Sequence of chain 1.A:
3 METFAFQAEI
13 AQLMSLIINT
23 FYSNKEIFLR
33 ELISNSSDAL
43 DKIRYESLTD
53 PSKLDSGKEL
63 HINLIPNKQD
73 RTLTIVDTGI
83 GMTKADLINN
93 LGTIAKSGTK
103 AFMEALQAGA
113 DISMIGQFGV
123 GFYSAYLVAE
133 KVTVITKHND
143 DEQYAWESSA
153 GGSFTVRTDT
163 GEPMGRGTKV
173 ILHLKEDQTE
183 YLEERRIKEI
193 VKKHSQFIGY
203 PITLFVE

This protein binds this small molecule.
Small molecule (SMILES): O=C1c2ccccc2-c2c1cccc2-c1nc2cnccc2[nH]1

Binding-site contacts:
Ligand atom C30 contacts residue LEU93 of chain 1.A at 3.9 Å (hydrophobic).
Ligand atom N23 contacts residue PHE8 of chain 1.A at 3.8 Å.
Ligand atom C15 contacts residue ALA97 of chain 1.A at 3.9 Å (hydrophobic).
Ligand atom O16 contacts residue PHE124 of chain 1.A at 3.4 Å.
Ligand atom C5 contacts residue LEU93 of chain 1.A at 3.8 Å (hydrophobic).
Ligand atom C14 contacts residue GLY121 of chain 1.A at 3.9 Å.
Ligand atom C20 contacts residue ILE90 of chain 1.A at 3.5 Å (hydrophobic).
Ligand atom C8 contacts residue TYR125 of chain 1.A at 3.8 Å (hydrophobic).
Ligand atom C6 contacts residue TRP148 of chain 1.A at 3.5 Å (hydrophobic).
Ligand atom C15 contacts residue LEU93 of chain 1.A at 3.6 Å (hydrophobic).
Ligand atom C5 contacts residue TRP148 of chain 1.A at 3.9 Å (hydrophobic).
Ligand atom C22 contacts residue GLY94 of chain 1.A at 3.4 Å.
Ligand atom C18 contacts residue TYR125 of chain 1.A at 3.3 Å (hydrophobic).
Ligand atom N11 contacts residue LEU89 of chain 1.A at 2.7 Å (h-bond).
Ligand atom C1 contacts residue LEU93 of chain 1.A at 3.8 Å (hydrophobic).
Ligand atom C13 contacts residue LEU89 of chain 1.A at 3.6 Å (hydrophobic).
Ligand atom C20 contacts residue GLY94 of chain 1.A at 3.6 Å.
Ligand atom C3 contacts residue LEU93 of chain 1.A at 3.8 Å (hydrophobic).
Ligand atom C20 contacts residue LEU89 of chain 1.A at 3.3 Å (hydrophobic).
Ligand atom C5 contacts residue TYR125 of chain 1.A at 3.7 Å (hydrophobic).
Ligand atom C22 contacts residue PHE156 of chain 1.A at 3.5 Å (hydrophobic).
Ligand atom C21 contacts residue ALA97 of chain 1.A at 3.9 Å (hydrophobic).
Ligand atom C9 contacts residue PHE124 of chain 1.A at 3.4 Å (hydrophobic).
Ligand atom C19 contacts residue GLY121 of chain 1.A at 3.3 Å.
Ligand atom N11 contacts residue LEU93 of chain 1.A at 3.7 Å.
Ligand atom C8 contacts residue LEU93 of chain 1.A at 3.5 Å (hydrophobic).
Ligand atom N12 contacts residue TYR125 of chain 1.A at 2.6 Å (h-bond).
Ligand atom C14 contacts residue PHE124 of chain 1.A at 3.8 Å (hydrophobic).
Ligand atom C17 contacts residue LEU89 of chain 1.A at 3.3 Å (hydrophobic).
Ligand atom N23 contacts residue GLY94 of chain 1.A at 3.6 Å.
Ligand atom C20 contacts residue PHE156 of chain 1.A at 3.5 Å (hydrophobic).
Ligand atom C17 contacts residue GLY94 of chain 1.A at 3.8 Å.
Ligand atom C30 contacts residue PHE124 of chain 1.A at 3.7 Å (hydrophobic).
Ligand atom C21 contacts residue TYR125 of chain 1.A at 3.6 Å (hydrophobic).
Ligand atom N11 contacts residue TRP148 of chain 1.A at 3.6 Å (h-bond).
Ligand atom C7 contacts residue PHE124 of chain 1.A at 3.7 Å (hydrophobic).
Ligand atom C21 contacts residue ILE12 of chain 1.A at 3.6 Å (hydrophobic).
Ligand atom C21 contacts residue PHE8 of chain 1.A at 3.7 Å (hydrophobic).
Ligand atom C10 contacts residue PHE124 of chain 1.A at 3.9 Å (hydrophobic).
Ligand atom N23 contacts residue ILE12 of chain 1.A at 3.7 Å.